The protein below binds the small molecule below.
Small molecule (SMILES): Nc1ncnc2c1ncn2[C@@H]1O[C@H](CO[P](=O)(O)O[P](=O)(O)NP(=O)(O)O)[C@@H](O)[C@H]1O

Binding-site contacts:
Ligand atom O2A contacts residue MG1 of chain 1.UA at 2.2 Å.
Ligand atom O1B contacts residue GLY87 of chain 1.P at 3.1 Å (h-bond).
Ligand atom O3G contacts residue ASP86 of chain 1.P at 2.8 Å (salt-bridge).
Ligand atom C2 contacts residue PHE481 of chain 1.P at 3.6 Å (hydrophobic).
Ligand atom O1B contacts residue MG1 of chain 1.UA at 2.3 Å.
Ligand atom PB contacts residue GLY87 of chain 1.P at 3.5 Å.
Ligand atom O2' contacts residue GLY413 of chain 1.P at 3.4 Å.
Ligand atom O3A contacts residue LEU30 of chain 1.P at 3.4 Å.
Ligand atom N1 contacts residue ASP482 of chain 1.P at 3.3 Å (salt-bridge).
Ligand atom O2B contacts residue GLY87 of chain 1.P at 3.1 Å.
Ligand atom O2G contacts residue GLY52 of chain 1.P at 2.9 Å (h-bond).
Ligand atom PG contacts residue MG1 of chain 1.UA at 3.5 Å.
Ligand atom N3 contacts residue GLY414 of chain 1.P at 3.3 Å.
Ligand atom O2G contacts residue THR89 of chain 1.P at 3.4 Å (h-bond).
Ligand atom O1A contacts residue LYS50 of chain 1.P at 3.0 Å (salt-bridge).
Ligand atom O2B contacts residue THR90 of chain 1.P at 2.7 Å (h-bond).
Ligand atom O2G contacts residue ASP51 of chain 1.P at 3.4 Å.
Ligand atom C3' contacts residue ASP498 of chain 1.P at 3.3 Å.
Ligand atom O1G contacts residue THR88 of chain 1.P at 2.7 Å (h-bond).
Ligand atom O4' contacts residue ILE453 of chain 1.P at 3.7 Å.
Ligand atom N1 contacts residue ALA483 of chain 1.P at 3.2 Å (h-bond).
Ligand atom C6 contacts residue PRO32 of chain 1.P at 3.6 Å (hydrophobic).
Ligand atom O2B contacts residue THR89 of chain 1.P at 3.3 Å (h-bond).
Ligand atom O1A contacts residue THR29 of chain 1.P at 3.1 Å (h-bond).
Ligand atom O2' contacts residue GLY414 of chain 1.P at 2.5 Å (h-bond).
Ligand atom O3G contacts residue MG1 of chain 1.UA at 2.1 Å.
Ligand atom O5' contacts residue GLY31 of chain 1.P at 3.5 Å (h-bond).
Ligand atom PA contacts residue MG1 of chain 1.UA at 3.5 Å.
Ligand atom C8 contacts residue ILE149 of chain 1.P at 3.6 Å (hydrophobic).
Ligand atom O3' contacts residue ASP498 of chain 1.P at 3.2 Å (salt-bridge).
Ligand atom O2' contacts residue ASP498 of chain 1.P at 2.6 Å (salt-bridge).
Ligand atom C2' contacts residue GLY414 of chain 1.P at 3.6 Å.
Ligand atom O2G contacts residue LYS50 of chain 1.P at 3.2 Å (salt-bridge).
Ligand atom O2B contacts residue THR88 of chain 1.P at 3.7 Å.
Ligand atom N6 contacts residue ASP482 of chain 1.P at 3.2 Å (salt-bridge).
Ligand atom C2 contacts residue ALA483 of chain 1.P at 3.5 Å (hydrophobic).
Ligand atom O1B contacts residue ASP86 of chain 1.P at 3.1 Å (salt-bridge).
Ligand atom N3B contacts residue THR89 of chain 1.P at 3.0 Å (h-bond).
Ligand atom PB contacts residue MG1 of chain 1.UA at 3.5 Å.
Ligand atom C2' contacts residue ASP498 of chain 1.P at 3.4 Å.

Sequence of chain 1.P:
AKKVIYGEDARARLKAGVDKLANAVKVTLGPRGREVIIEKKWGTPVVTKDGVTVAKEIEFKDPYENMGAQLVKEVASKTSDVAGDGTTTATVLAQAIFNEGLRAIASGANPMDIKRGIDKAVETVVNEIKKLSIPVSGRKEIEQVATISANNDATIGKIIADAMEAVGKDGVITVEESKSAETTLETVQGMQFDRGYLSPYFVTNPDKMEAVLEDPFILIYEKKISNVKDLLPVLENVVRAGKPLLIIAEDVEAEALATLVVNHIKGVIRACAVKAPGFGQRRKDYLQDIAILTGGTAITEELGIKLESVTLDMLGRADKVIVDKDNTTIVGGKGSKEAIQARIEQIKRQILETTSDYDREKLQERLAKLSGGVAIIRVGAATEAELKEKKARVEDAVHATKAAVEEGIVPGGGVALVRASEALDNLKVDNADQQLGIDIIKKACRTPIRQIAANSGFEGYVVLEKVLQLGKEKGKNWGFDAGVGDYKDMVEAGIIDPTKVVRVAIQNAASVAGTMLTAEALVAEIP